This protein binds this small molecule.
Small molecule (SMILES): [H]/N=C(\N)N[C@H]1C=C(C(=O)O)O[C@@H]([C@H](OC)[C@H](O)COC(=O)CCCCCCC)[C@@H]1NC(C)=O

Binding-site contacts:
Ligand atom OAV contacts residue SER166 of chain 1.A at 3.5 Å (h-bond).
Ligand atom O10 contacts residue ASP70 of chain 1.A at 3.5 Å.
Ligand atom O1A contacts residue ARG287 of chain 1.A at 2.8 Å (salt-bridge).
Ligand atom C4 contacts residue TYR321 of chain 1.A at 3.8 Å (hydrophobic).
Ligand atom O9 contacts residue SER166 of chain 1.A at 3.4 Å.
Ligand atom O1A contacts residue ARG212 of chain 1.A at 3.1 Å (salt-bridge).
Ligand atom N13 contacts residue TRP98 of chain 1.A at 2.8 Å (h-bond).
Ligand atom O10 contacts residue ARG71 of chain 1.A at 2.8 Å (salt-bridge).
Ligand atom C1 contacts residue ARG212 of chain 1.A at 3.8 Å.
Ligand atom N12 contacts residue GLU38 of chain 1.A at 3.8 Å.
Ligand atom N4 contacts residue GLU38 of chain 1.A at 3.3 Å (salt-bridge).
Ligand atom N12 contacts residue GLU147 of chain 1.A at 3.0 Å (salt-bridge).
Ligand atom C4 contacts residue ASP70 of chain 1.A at 3.4 Å.
Ligand atom O9 contacts residue ASN214 of chain 1.A at 2.6 Å (h-bond).
Ligand atom C3 contacts residue GLU38 of chain 1.A at 3.5 Å.
Ligand atom C3 contacts residue TYR321 of chain 1.A at 3.0 Å (hydrophobic).
Ligand atom C6 contacts residue TYR321 of chain 1.A at 3.8 Å (hydrophobic).
Ligand atom O1B contacts residue ARG287 of chain 1.A at 3.0 Å (salt-bridge).
Ligand atom C4 contacts residue GLU38 of chain 1.A at 3.8 Å.
Ligand atom CAN contacts residue ASN214 of chain 1.A at 3.1 Å.
Ligand atom C12 contacts residue GLU38 of chain 1.A at 3.7 Å.
Ligand atom N13 contacts residue ARG75 of chain 1.A at 3.2 Å (salt-bridge).
Ligand atom O1B contacts residue ARG37 of chain 1.A at 2.8 Å (salt-bridge).
Ligand atom O6 contacts residue TYR321 of chain 1.A at 3.4 Å (h-bond).
Ligand atom N4 contacts residue ASP70 of chain 1.A at 2.9 Å (salt-bridge).
Ligand atom C8 contacts residue ARG212 of chain 1.A at 3.6 Å.
Ligand atom C3 contacts residue ASP70 of chain 1.A at 3.3 Å.
Ligand atom N12 contacts residue TRP98 of chain 1.A at 3.2 Å (h-bond).
Ligand atom C1 contacts residue TYR321 of chain 1.A at 3.0 Å (hydrophobic).
Ligand atom C2 contacts residue TYR321 of chain 1.A at 2.6 Å (hydrophobic).
Ligand atom O6 contacts residue ARG212 of chain 1.A at 3.8 Å.
Ligand atom C9 contacts residue ASN214 of chain 1.A at 3.8 Å.
Ligand atom C12 contacts residue TRP98 of chain 1.A at 3.3 Å (hydrophobic).
Ligand atom C1 contacts residue ARG287 of chain 1.A at 3.5 Å.
Ligand atom N13 contacts residue ASP70 of chain 1.A at 3.0 Å (salt-bridge).
Ligand atom O1A contacts residue TYR321 of chain 1.A at 3.3 Å (h-bond).
Ligand atom C6 contacts residue GLU197 of chain 1.A at 3.6 Å.
Ligand atom O8 contacts residue ARG212 of chain 1.A at 3.3 Å.
Ligand atom O1B contacts residue TYR321 of chain 1.A at 3.5 Å (h-bond).
Ligand atom C9 contacts residue SER166 of chain 1.A at 3.5 Å.

Sequence of chain 1.A:
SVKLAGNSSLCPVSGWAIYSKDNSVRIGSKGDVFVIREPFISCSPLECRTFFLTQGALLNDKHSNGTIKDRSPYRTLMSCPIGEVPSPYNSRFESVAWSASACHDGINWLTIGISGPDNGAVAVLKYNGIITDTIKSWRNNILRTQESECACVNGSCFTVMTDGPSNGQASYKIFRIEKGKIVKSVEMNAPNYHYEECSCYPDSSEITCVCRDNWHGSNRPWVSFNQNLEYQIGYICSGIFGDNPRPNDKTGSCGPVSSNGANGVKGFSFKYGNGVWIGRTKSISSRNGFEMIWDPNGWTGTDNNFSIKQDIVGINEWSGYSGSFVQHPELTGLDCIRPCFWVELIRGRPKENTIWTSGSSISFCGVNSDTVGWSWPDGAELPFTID